The protein below binds the small molecule below.
Small molecule (SMILES): CC(=O)N[C@H]1[C@H](O[C@H]2[C@H](O)[C@@H](NC(C)=O)CO[C@@H]2CO)O[C@H](CO)[C@@H](O[C@@H]2O[C@H](CO)[C@@H](O)[C@H](O[C@H]3O[C@H](CO)[C@@H](O)[C@H](O)[C@@H]3O)[C@@H]2O)[C@@H]1O

Binding-site contacts:
Ligand atom C1 contacts residue NAG1 of chain 1.KA at 4.3 Å.
Ligand atom C3 contacts residue ASN232 of chain 1.A at 3.8 Å.
Ligand atom C2 contacts residue GLU181 of chain 1.A at 4.3 Å.
Ligand atom C8 contacts residue ASN346 of chain 1.A at 4.2 Å.
Ligand atom C8 contacts residue VAL224 of chain 1.A at 4.0 Å (hydrophobic).
Ligand atom O4 contacts residue VAL414 of chain 1.A at 4.1 Å.
Ligand atom O5 contacts residue NAG1 of chain 1.KA at 3.8 Å.
Ligand atom O7 contacts residue ASN232 of chain 1.A at 3.8 Å.
Ligand atom C4 contacts residue VAL414 of chain 1.A at 4.2 Å (hydrophobic).
Ligand atom O3 contacts residue CYS413 of chain 1.A at 4.2 Å.
Ligand atom C8 contacts residue LEU231 of chain 1.A at 3.7 Å (hydrophobic).
Ligand atom N2 contacts residue ASN232 of chain 1.A at 2.9 Å (h-bond).
Ligand atom C7 contacts residue SER415 of chain 1.A at 4.0 Å.
Ligand atom O5 contacts residue ASN232 of chain 1.A at 2.4 Å (h-bond).
Ligand atom O7 contacts residue PRO182 of chain 1.A at 3.8 Å.
Ligand atom C5 contacts residue GLU181 of chain 1.A at 4.0 Å.
Ligand atom C4 contacts residue ASN232 of chain 1.A at 4.2 Å.
Ligand atom O6 contacts residue GLU181 of chain 1.A at 4.2 Å.
Ligand atom C7 contacts residue VAL224 of chain 1.A at 4.4 Å (hydrophobic).
Ligand atom C2 contacts residue SER415 of chain 1.A at 3.8 Å.
Ligand atom C8 contacts residue SER415 of chain 1.A at 4.0 Å.
Ligand atom C3 contacts residue SER415 of chain 1.A at 3.8 Å.
Ligand atom O6 contacts residue GLU181 of chain 1.A at 3.8 Å.
Ligand atom C1 contacts residue SER415 of chain 1.A at 4.0 Å.
Ligand atom O6 contacts residue NAG1 of chain 1.KA at 3.4 Å.
Ligand atom O3 contacts residue SER415 of chain 1.A at 4.3 Å.
Ligand atom C2 contacts residue ASN232 of chain 1.A at 2.5 Å.
Ligand atom C5 contacts residue ASN232 of chain 1.A at 3.7 Å.
Ligand atom O7 contacts residue VAL224 of chain 1.A at 4.4 Å.
Ligand atom C1 contacts residue ASN232 of chain 1.A at 1.4 Å.
Ligand atom O6 contacts residue GLY348 of chain 1.A at 3.7 Å.
Ligand atom O4 contacts residue GLU181 of chain 1.A at 4.1 Å.
Ligand atom O6 contacts residue CYS413 of chain 1.A at 4.2 Å.
Ligand atom C7 contacts residue ASN232 of chain 1.A at 3.6 Å.
Ligand atom C3 contacts residue VAL414 of chain 1.A at 4.0 Å (hydrophobic).
Ligand atom N2 contacts residue SER415 of chain 1.A at 3.0 Å (h-bond).
Ligand atom C5 contacts residue VAL414 of chain 1.A at 3.8 Å (hydrophobic).
Ligand atom C1 contacts residue VAL414 of chain 1.A at 4.4 Å (hydrophobic).
Ligand atom C6 contacts residue GLU181 of chain 1.A at 3.1 Å.

Sequence of chain 1.A:
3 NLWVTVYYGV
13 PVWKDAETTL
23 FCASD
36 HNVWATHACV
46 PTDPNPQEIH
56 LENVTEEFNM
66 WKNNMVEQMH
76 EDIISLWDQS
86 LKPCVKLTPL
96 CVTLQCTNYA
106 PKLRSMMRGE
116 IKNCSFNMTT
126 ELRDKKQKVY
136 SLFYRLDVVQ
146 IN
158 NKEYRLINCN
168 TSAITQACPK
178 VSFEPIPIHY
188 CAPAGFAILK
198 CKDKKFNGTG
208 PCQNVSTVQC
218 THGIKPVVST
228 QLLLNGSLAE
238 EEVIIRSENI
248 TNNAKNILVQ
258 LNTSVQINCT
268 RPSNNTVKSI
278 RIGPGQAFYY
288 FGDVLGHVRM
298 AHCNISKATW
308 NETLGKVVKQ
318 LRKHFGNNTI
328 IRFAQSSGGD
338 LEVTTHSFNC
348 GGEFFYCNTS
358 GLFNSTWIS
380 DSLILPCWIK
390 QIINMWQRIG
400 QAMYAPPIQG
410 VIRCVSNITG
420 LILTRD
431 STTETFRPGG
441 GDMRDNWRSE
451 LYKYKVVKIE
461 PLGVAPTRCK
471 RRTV